Sequence of chain 1.B:
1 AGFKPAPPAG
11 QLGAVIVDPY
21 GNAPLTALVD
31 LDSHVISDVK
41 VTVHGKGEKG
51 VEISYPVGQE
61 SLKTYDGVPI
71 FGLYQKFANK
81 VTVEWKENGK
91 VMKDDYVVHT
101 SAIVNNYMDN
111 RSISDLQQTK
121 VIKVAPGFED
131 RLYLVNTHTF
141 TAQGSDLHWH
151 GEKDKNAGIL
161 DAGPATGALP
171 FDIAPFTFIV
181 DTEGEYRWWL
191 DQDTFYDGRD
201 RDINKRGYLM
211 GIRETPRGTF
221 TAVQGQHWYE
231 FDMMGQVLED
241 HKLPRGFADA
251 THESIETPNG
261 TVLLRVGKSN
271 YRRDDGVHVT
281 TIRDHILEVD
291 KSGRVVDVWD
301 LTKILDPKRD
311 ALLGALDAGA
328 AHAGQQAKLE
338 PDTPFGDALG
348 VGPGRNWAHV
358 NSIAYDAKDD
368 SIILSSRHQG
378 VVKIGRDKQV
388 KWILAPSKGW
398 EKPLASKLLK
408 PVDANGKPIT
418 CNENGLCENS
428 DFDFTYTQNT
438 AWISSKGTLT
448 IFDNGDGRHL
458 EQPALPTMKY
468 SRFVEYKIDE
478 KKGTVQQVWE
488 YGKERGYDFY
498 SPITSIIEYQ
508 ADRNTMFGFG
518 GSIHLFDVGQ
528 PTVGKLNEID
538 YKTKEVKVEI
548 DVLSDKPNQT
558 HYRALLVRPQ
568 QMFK

Sequence of chain 2.B:
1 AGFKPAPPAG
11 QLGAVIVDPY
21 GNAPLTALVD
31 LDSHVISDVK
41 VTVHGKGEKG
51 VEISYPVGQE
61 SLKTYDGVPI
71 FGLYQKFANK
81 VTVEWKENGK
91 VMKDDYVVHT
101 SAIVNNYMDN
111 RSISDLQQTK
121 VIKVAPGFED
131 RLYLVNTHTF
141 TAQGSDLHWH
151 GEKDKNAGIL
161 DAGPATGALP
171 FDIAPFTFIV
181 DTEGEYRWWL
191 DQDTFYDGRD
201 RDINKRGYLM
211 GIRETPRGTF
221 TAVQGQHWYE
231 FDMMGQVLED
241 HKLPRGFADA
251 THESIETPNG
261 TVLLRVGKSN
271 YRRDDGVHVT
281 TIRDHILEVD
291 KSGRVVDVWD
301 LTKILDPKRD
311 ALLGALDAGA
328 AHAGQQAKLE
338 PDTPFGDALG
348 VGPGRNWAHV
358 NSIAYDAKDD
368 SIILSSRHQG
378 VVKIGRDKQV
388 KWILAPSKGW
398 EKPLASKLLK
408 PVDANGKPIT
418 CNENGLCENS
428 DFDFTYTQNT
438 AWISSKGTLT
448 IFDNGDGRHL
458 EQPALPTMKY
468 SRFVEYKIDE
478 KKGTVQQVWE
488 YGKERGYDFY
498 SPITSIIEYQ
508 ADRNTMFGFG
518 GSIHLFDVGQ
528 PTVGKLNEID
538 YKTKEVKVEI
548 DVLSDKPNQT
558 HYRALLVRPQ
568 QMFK

This small molecule binds to this protein.
Small molecule (SMILES): Cc1cc(=O)oc2cc(OS(=O)(=O)O)ccc12

Binding-site contacts:
Ligand atom O14 contacts residue ARG374 of chain 2.B at 3.7 Å.
Ligand atom C01 contacts residue THR557 of chain 2.B at 3.5 Å.
Ligand atom O15 contacts residue ARG374 of chain 2.B at 4.1 Å.
Ligand atom O16 contacts residue ASN436 of chain 2.B at 3.1 Å (h-bond).
Ligand atom O05 contacts residue ILE500 of chain 2.B at 3.8 Å.
Ligand atom O14 contacts residue ILE500 of chain 2.B at 3.5 Å.
Ligand atom S13 contacts residue ASN436 of chain 2.B at 3.7 Å.
Ligand atom O15 contacts residue ASN358 of chain 2.B at 2.7 Å (h-bond).
Ligand atom C04 contacts residue ALA320 of chain 2.B at 4.1 Å (hydrophobic).
Ligand atom O16 contacts residue HIS252 of chain 2.B at 3.7 Å.
Ligand atom C03 contacts residue ILE500 of chain 2.B at 3.7 Å (hydrophobic).
Ligand atom S13 contacts residue THR501 of chain 2.B at 3.6 Å (h-bond).
Ligand atom O12 contacts residue HIS356 of chain 2.B at 2.7 Å (h-bond).
Ligand atom O12 contacts residue HIS252 of chain 2.B at 2.8 Å (h-bond).
Ligand atom O15 contacts residue HIS356 of chain 2.B at 3.2 Å (h-bond).
Ligand atom C17 contacts residue HIS356 of chain 2.B at 4.0 Å.
Ligand atom C10 contacts residue PHE171 of chain 2.B at 4.0 Å (hydrophobic).
Ligand atom C09 contacts residue PHE171 of chain 2.B at 3.9 Å (hydrophobic).
Ligand atom O15 contacts residue ASN436 of chain 2.B at 3.3 Å (h-bond).
Ligand atom C08 contacts residue ILE500 of chain 2.B at 3.9 Å (hydrophobic).
Ligand atom O14 contacts residue THR501 of chain 2.B at 3.0 Å (h-bond).
Ligand atom C01 contacts residue PHE3 of chain 1.B at 3.9 Å (hydrophobic).
Ligand atom C01 contacts residue TYR208 of chain 2.B at 3.4 Å (hydrophobic).
Ligand atom O05 contacts residue ALA320 of chain 2.B at 3.2 Å.
Ligand atom C17 contacts residue ILE500 of chain 2.B at 4.0 Å (hydrophobic).
Ligand atom C10 contacts residue HIS252 of chain 2.B at 3.6 Å.
Ligand atom C04 contacts residue ILE500 of chain 2.B at 3.5 Å (hydrophobic).
Ligand atom C02 contacts residue THR557 of chain 2.B at 4.0 Å.
Ligand atom O15 contacts residue HIS252 of chain 2.B at 3.6 Å (h-bond).
Ligand atom C02 contacts residue ILE500 of chain 2.B at 3.9 Å (hydrophobic).
Ligand atom C11 contacts residue HIS356 of chain 2.B at 3.7 Å.
Ligand atom O16 contacts residue THR501 of chain 2.B at 2.9 Å.
Ligand atom C07 contacts residue ILE500 of chain 2.B at 3.8 Å (hydrophobic).
Ligand atom O06 contacts residue ILE500 of chain 2.B at 3.6 Å.
Ligand atom S13 contacts residue HIS252 of chain 2.B at 3.5 Å (h-bond).
Ligand atom C10 contacts residue THR501 of chain 2.B at 3.7 Å.
Ligand atom O16 contacts residue TYR559 of chain 2.B at 3.5 Å.
Ligand atom C09 contacts residue THR501 of chain 2.B at 4.0 Å.
Ligand atom C11 contacts residue HIS252 of chain 2.B at 3.6 Å.
Ligand atom S13 contacts residue HIS356 of chain 2.B at 3.5 Å (h-bond).